This small molecule binds to this protein.
Small molecule (SMILES): CC(=O)N[C@@H]1[C@@H](O)[C@H](O)[C@@H](CO)O[C@H]1O

Binding-site contacts:
Ligand atom N2 contacts residue PHE120 of chain 1.C at 4.1 Å.
Ligand atom O7 contacts residue ILE121 of chain 1.C at 3.6 Å.
Ligand atom C7 contacts residue PHE120 of chain 1.C at 4.3 Å (hydrophobic).
Ligand atom C7 contacts residue ASN81 of chain 1.C at 4.3 Å.
Ligand atom O1 contacts residue PHE120 of chain 1.C at 3.6 Å.
Ligand atom N2 contacts residue ASN81 of chain 1.C at 3.2 Å (h-bond).
Ligand atom C1 contacts residue PHE120 of chain 1.C at 4.5 Å (hydrophobic).
Ligand atom O5 contacts residue ASN81 of chain 1.C at 4.0 Å.
Ligand atom O7 contacts residue PHE120 of chain 1.C at 3.6 Å.
Ligand atom C2 contacts residue ASN81 of chain 1.C at 3.6 Å.
Ligand atom C1 contacts residue ASN81 of chain 1.C at 2.9 Å.
Ligand atom O1 contacts residue ARG150 of chain 1.C at 4.2 Å.
Ligand atom C2 contacts residue PHE120 of chain 1.C at 4.0 Å (hydrophobic).
Ligand atom O1 contacts residue ASN81 of chain 1.C at 2.1 Å (h-bond).

Sequence of chain 1.C:
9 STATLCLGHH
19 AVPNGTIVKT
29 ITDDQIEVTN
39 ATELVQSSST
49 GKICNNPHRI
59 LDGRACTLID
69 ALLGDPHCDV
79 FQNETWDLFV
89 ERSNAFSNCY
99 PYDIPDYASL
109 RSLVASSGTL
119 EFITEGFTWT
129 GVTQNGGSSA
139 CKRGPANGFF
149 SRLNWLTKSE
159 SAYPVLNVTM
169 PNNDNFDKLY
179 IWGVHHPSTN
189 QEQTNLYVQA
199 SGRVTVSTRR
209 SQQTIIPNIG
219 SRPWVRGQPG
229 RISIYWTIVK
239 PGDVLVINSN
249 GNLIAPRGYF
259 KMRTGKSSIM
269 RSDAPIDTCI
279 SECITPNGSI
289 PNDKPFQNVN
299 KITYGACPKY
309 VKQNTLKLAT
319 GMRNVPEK